Sequence of chain 1.B:
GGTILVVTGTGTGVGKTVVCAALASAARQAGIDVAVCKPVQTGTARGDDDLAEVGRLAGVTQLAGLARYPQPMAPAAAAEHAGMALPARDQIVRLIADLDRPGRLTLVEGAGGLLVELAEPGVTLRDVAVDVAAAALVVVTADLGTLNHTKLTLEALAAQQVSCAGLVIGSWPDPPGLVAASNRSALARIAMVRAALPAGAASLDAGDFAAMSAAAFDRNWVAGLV

A protein and the small-molecule ligand that binds it are described below.
Small molecule (SMILES): O=C(O)C[C@@H]1CCC[C@H]1C(=O)c1ccc(C(=O)O)cc1

Binding-site contacts:
Ligand atom C13 contacts residue PRO78 of chain 1.B at 3.4 Å (hydrophobic).
Ligand atom O18 contacts residue L1Y1 of chain 1.I at 0.3 Å (h-bond).
Ligand atom C15 contacts residue L1Y1 of chain 1.I at 1.3 Å.
Ligand atom O19 contacts residue THR18 of chain 1.B at 2.7 Å (h-bond).
Ligand atom C16 contacts residue L1Y1 of chain 1.I at 0.4 Å.
Ligand atom C14 contacts residue PRO78 of chain 1.B at 3.3 Å (hydrophobic).
Ligand atom C06 contacts residue L1Y1 of chain 1.I at 0.4 Å.
Ligand atom C09 contacts residue L1Y1 of chain 1.I at 0.5 Å.
Ligand atom C17 contacts residue THR18 of chain 1.B at 3.4 Å.
Ligand atom O08 contacts residue L1Y1 of chain 1.I at 0.4 Å (h-bond).
Ligand atom C01 contacts residue L1Y1 of chain 1.I at 0.3 Å.
Ligand atom O08 contacts residue GLY151 of chain 1.A at 3.1 Å (h-bond).
Ligand atom C11 contacts residue L1Y1 of chain 1.I at 1.1 Å.
Ligand atom O08 contacts residue LEU153 of chain 1.A at 3.2 Å (h-bond).
Ligand atom C14 contacts residue L1Y1 of chain 1.I at 0.4 Å.
Ligand atom O20 contacts residue GLY151 of chain 1.A at 3.5 Å (h-bond).
Ligand atom C03 contacts residue L1Y1 of chain 1.I at 0.1 Å.
Ligand atom C07 contacts residue GLY151 of chain 1.A at 3.5 Å.
Ligand atom C05 contacts residue L1Y1 of chain 1.I at 0.5 Å.
Ligand atom C01 contacts residue GLY118 of chain 1.B at 3.3 Å.
Ligand atom O20 contacts residue ASN154 of chain 1.A at 2.8 Å (h-bond).
Ligand atom C07 contacts residue L1Y1 of chain 1.I at 0.2 Å.
Ligand atom O18 contacts residue SO41 of chain 1.J at 3.4 Å (h-bond).
Ligand atom O19 contacts residue LYS22 of chain 1.B at 2.9 Å (salt-bridge).
Ligand atom O20 contacts residue L1Y1 of chain 1.I at 0.2 Å (h-bond).
Ligand atom C02 contacts residue L1Y1 of chain 1.I at 0.2 Å.
Ligand atom C11 contacts residue THR18 of chain 1.B at 3.5 Å.
Ligand atom C04 contacts residue GLY151 of chain 1.A at 3.4 Å.
Ligand atom O19 contacts residue GLY118 of chain 1.B at 2.8 Å (h-bond).
Ligand atom C13 contacts residue L1Y1 of chain 1.I at 0.8 Å.
Ligand atom C04 contacts residue L1Y1 of chain 1.I at 0.4 Å.
Ligand atom C17 contacts residue L1Y1 of chain 1.I at 0.1 Å.
Ligand atom O18 contacts residue LYS22 of chain 1.B at 3.4 Å (salt-bridge).
Ligand atom O19 contacts residue L1Y1 of chain 1.I at 0.2 Å (h-bond).
Ligand atom C17 contacts residue LYS22 of chain 1.B at 3.5 Å.
Ligand atom C16 contacts residue THR18 of chain 1.B at 3.3 Å.
Ligand atom C17 contacts residue SO41 of chain 1.J at 3.2 Å.
Ligand atom C14 contacts residue THR48 of chain 1.B at 3.2 Å.
Ligand atom C12 contacts residue L1Y1 of chain 1.I at 0.7 Å.
Ligand atom O10 contacts residue L1Y1 of chain 1.I at 0.7 Å (h-bond).

Sequence of chain 1.A:
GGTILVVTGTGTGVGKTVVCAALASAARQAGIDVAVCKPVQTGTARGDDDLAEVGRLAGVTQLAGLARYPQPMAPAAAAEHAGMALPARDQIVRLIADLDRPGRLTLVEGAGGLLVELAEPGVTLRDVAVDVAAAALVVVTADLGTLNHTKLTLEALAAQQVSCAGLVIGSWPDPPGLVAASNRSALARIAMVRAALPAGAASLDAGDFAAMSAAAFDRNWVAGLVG